The protein below binds the small molecule below.
Small molecule (SMILES): CC(C)CN(Cc1ccc(F)cc1)S(=O)(=O)c1ccc(NC2CCN(S(C)(=O)=O)CC2)nc1

Sequence of chain 1.B:
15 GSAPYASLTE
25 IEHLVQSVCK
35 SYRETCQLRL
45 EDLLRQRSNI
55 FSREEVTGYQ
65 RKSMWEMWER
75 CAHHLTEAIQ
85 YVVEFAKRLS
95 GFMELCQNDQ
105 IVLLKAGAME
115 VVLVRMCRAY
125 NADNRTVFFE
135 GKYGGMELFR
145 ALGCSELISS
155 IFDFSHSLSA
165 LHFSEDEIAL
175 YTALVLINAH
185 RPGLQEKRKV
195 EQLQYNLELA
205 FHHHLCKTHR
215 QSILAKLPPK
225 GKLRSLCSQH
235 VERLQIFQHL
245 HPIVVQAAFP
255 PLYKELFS

Binding-site contacts:
Ligand atom O32 contacts residue ARG122 of chain 1.B at 3.1 Å (salt-bridge).
Ligand atom C33 contacts residue GLN41 of chain 1.B at 3.3 Å.
Ligand atom C19 contacts residue HIS78 of chain 1.B at 3.7 Å.
Ligand atom C33 contacts residue ARG119 of chain 1.B at 3.8 Å.
Ligand atom C29 contacts residue LEU42 of chain 1.B at 3.8 Å (hydrophobic).
Ligand atom C18 contacts residue LEU79 of chain 1.B at 3.8 Å (hydrophobic).
Ligand atom O32 contacts residue LEU47 of chain 1.B at 3.8 Å.
Ligand atom C28 contacts residue GLN41 of chain 1.B at 3.4 Å.
Ligand atom O16 contacts residue CYS75 of chain 1.B at 3.8 Å.
Ligand atom C11 contacts residue HIS234 of chain 1.B at 3.6 Å.
Ligand atom C12 contacts residue LEU79 of chain 1.B at 4.0 Å (hydrophobic).
Ligand atom C3 contacts residue PHE156 of chain 1.B at 3.6 Å (hydrophobic).
Ligand atom O16 contacts residue PHE133 of chain 1.B at 3.1 Å.
Ligand atom O15 contacts residue LEU79 of chain 1.B at 4.0 Å.
Ligand atom C1 contacts residue MET120 of chain 1.B at 3.8 Å (hydrophobic).
Ligand atom C25 contacts residue PHE132 of chain 1.B at 3.9 Å (hydrophobic).
Ligand atom S30 contacts residue ARG122 of chain 1.B at 3.6 Å.
Ligand atom O31 contacts residue ARG122 of chain 1.B at 3.4 Å (salt-bridge).
Ligand atom C12 contacts residue ILE155 of chain 1.B at 3.6 Å (hydrophobic).
Ligand atom C11 contacts residue ILE155 of chain 1.B at 3.8 Å (hydrophobic).
Ligand atom F13 contacts residue LEU151 of chain 1.B at 3.4 Å.
Ligand atom C10 contacts residue HIS234 of chain 1.B at 3.7 Å.
Ligand atom C25 contacts residue ALA123 of chain 1.B at 3.5 Å (hydrophobic).
Ligand atom C22 contacts residue PHE133 of chain 1.B at 3.9 Å (hydrophobic).
Ligand atom N27 contacts residue GLN41 of chain 1.B at 4.0 Å.
Ligand atom O32 contacts residue ARG119 of chain 1.B at 3.6 Å.
Ligand atom O15 contacts residue CYS75 of chain 1.B at 3.2 Å.
Ligand atom C33 contacts residue CYS40 of chain 1.B at 3.9 Å (hydrophobic).
Ligand atom O31 contacts residue LEU42 of chain 1.B at 3.1 Å (h-bond).
Ligand atom O31 contacts residue CYS40 of chain 1.B at 3.4 Å (h-bond).
Ligand atom C18 contacts residue HIS78 of chain 1.B at 3.6 Å.
Ligand atom F13 contacts residue TRP72 of chain 1.B at 3.6 Å.
Ligand atom C3 contacts residue ILE155 of chain 1.B at 3.9 Å (hydrophobic).
Ligand atom C26 contacts residue ALA123 of chain 1.B at 3.7 Å (hydrophobic).
Ligand atom C6 contacts residue LEU79 of chain 1.B at 3.9 Å (hydrophobic).
Ligand atom N21 contacts residue PHE132 of chain 1.B at 3.8 Å.
Ligand atom C28 contacts residue LEU42 of chain 1.B at 3.8 Å (hydrophobic).
Ligand atom F13 contacts residue HIS234 of chain 1.B at 3.3 Å.
Ligand atom O16 contacts residue PHE143 of chain 1.B at 3.2 Å.
Ligand atom O31 contacts residue GLN41 of chain 1.B at 3.5 Å.